Sequence of chain 2.C:
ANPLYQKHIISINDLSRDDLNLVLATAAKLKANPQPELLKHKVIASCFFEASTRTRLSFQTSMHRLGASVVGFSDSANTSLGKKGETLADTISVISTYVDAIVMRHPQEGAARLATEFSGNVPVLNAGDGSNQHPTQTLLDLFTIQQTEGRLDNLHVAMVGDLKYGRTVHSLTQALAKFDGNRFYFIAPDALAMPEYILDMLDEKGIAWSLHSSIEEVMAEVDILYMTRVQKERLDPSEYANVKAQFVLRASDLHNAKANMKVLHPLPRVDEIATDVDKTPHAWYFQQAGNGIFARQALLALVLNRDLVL

The protein below binds the small molecule below.
Small molecule (SMILES): NC(=O)CP(=O)(O)O

Binding-site contacts:
Ligand atom N1 contacts residue PRO266 of chain 2.C at 4.1 Å.
Ligand atom P contacts residue ARG54 of chain 2.C at 3.7 Å.
Ligand atom C1 contacts residue LEU267 of chain 2.C at 4.3 Å (hydrophobic).
Ligand atom O2P contacts residue ARG54 of chain 2.C at 2.9 Å (salt-bridge).
Ligand atom C1P contacts residue LEU267 of chain 2.C at 4.0 Å (hydrophobic).
Ligand atom O3P contacts residue ARG54 of chain 2.C at 3.3 Å (salt-bridge).
Ligand atom N1 contacts residue THR55 of chain 2.C at 4.2 Å.
Ligand atom O3P contacts residue ARG105 of chain 2.C at 4.2 Å.
Ligand atom O1 contacts residue ARG105 of chain 2.C at 3.0 Å (salt-bridge).
Ligand atom O3P contacts residue THR55 of chain 2.C at 2.5 Å (h-bond).
Ligand atom O2P contacts residue SER52 of chain 2.C at 4.2 Å.
Ligand atom C1P contacts residue THR55 of chain 2.C at 3.5 Å.
Ligand atom O1 contacts residue HIS134 of chain 2.C at 3.7 Å.
Ligand atom O1 contacts residue SER52 of chain 2.C at 3.7 Å.
Ligand atom C1P contacts residue SER52 of chain 2.C at 4.4 Å.
Ligand atom C1 contacts residue SER52 of chain 2.C at 4.4 Å.
Ligand atom C1 contacts residue THR55 of chain 2.C at 3.4 Å.
Ligand atom O1P contacts residue ARG105 of chain 2.C at 4.4 Å.
Ligand atom O1P contacts residue SER52 of chain 2.C at 2.7 Å (h-bond).
Ligand atom N1 contacts residue GLN137 of chain 2.C at 3.3 Å (h-bond).
Ligand atom O2P contacts residue THR53 of chain 2.C at 4.0 Å.
Ligand atom O3P contacts residue ARG56 of chain 2.C at 4.3 Å.
Ligand atom C1 contacts residue ARG105 of chain 2.C at 4.2 Å.
Ligand atom N1 contacts residue HIS134 of chain 2.C at 4.1 Å.
Ligand atom O1 contacts residue THR55 of chain 2.C at 3.3 Å (h-bond).
Ligand atom O1P contacts residue THR55 of chain 2.C at 4.5 Å.
Ligand atom C1 contacts residue GLN137 of chain 2.C at 4.4 Å.
Ligand atom C1P contacts residue ARG54 of chain 2.C at 3.3 Å.
Ligand atom O3P contacts residue THR53 of chain 2.C at 4.0 Å.
Ligand atom P contacts residue THR55 of chain 2.C at 3.6 Å.
Ligand atom P contacts residue SER52 of chain 2.C at 3.0 Å.
Ligand atom N1 contacts residue LEU267 of chain 2.C at 4.0 Å.
Ligand atom O2P contacts residue THR55 of chain 2.C at 4.0 Å.
Ligand atom C1 contacts residue HIS134 of chain 2.C at 4.2 Å.
Ligand atom O3P contacts residue SER52 of chain 2.C at 2.4 Å (h-bond).